This protein binds this small molecule.
Small molecule (SMILES): CC(=O)N[C@H]1[C@H](O[C@H]2[C@H](O)[C@@H](NC(C)=O)CO[C@@H]2CO)O[C@H](CO)[C@@H](O[C@@H]2O[C@H](CO)[C@@H](O)[C@H](O)[C@@H]2O)[C@@H]1O

Binding-site contacts:
Ligand atom C5 contacts residue ASN149 of chain 1.A at 3.1 Å.
Ligand atom N2 contacts residue ASN149 of chain 1.A at 2.9 Å (h-bond).
Ligand atom C7 contacts residue SER211 of chain 1.A at 4.1 Å.
Ligand atom C2 contacts residue ILE194 of chain 1.A at 3.9 Å (hydrophobic).
Ligand atom O3 contacts residue LYS192 of chain 1.A at 3.3 Å.
Ligand atom C1 contacts residue ASN149 of chain 1.A at 1.4 Å.
Ligand atom C1 contacts residue ILE194 of chain 1.A at 4.0 Å (hydrophobic).
Ligand atom O6 contacts residue LYS192 of chain 1.A at 3.8 Å.
Ligand atom N2 contacts residue LYS192 of chain 1.A at 4.2 Å.
Ligand atom O7 contacts residue ILE194 of chain 1.A at 3.5 Å.
Ligand atom N2 contacts residue LYS213 of chain 1.A at 4.2 Å.
Ligand atom C7 contacts residue LYS196 of chain 1.A at 4.2 Å.
Ligand atom O5 contacts residue ILE194 of chain 1.A at 4.0 Å.
Ligand atom C4 contacts residue ILE194 of chain 1.A at 4.5 Å (hydrophobic).
Ligand atom C8 contacts residue LYS196 of chain 1.A at 4.1 Å.
Ligand atom C2 contacts residue ASN149 of chain 1.A at 2.5 Å.
Ligand atom O5 contacts residue ASN149 of chain 1.A at 2.4 Å (h-bond).
Ligand atom C7 contacts residue ASN149 of chain 1.A at 3.0 Å.
Ligand atom C3 contacts residue LYS192 of chain 1.A at 4.2 Å.
Ligand atom O7 contacts residue ASN149 of chain 1.A at 3.2 Å (h-bond).
Ligand atom C8 contacts residue ASP190 of chain 1.A at 4.3 Å.
Ligand atom C8 contacts residue LYS192 of chain 1.A at 4.5 Å.
Ligand atom C8 contacts residue ASN149 of chain 1.A at 4.0 Å.
Ligand atom C7 contacts residue ILE194 of chain 1.A at 4.5 Å (hydrophobic).
Ligand atom C3 contacts residue SER211 of chain 1.A at 4.4 Å.
Ligand atom O4 contacts residue ILE194 of chain 1.A at 3.4 Å.
Ligand atom O7 contacts residue LYS192 of chain 1.A at 3.6 Å.
Ligand atom O7 contacts residue SER211 of chain 1.A at 3.0 Å (h-bond).
Ligand atom C3 contacts residue ASN149 of chain 1.A at 3.3 Å.
Ligand atom C4 contacts residue ASN149 of chain 1.A at 3.9 Å.
Ligand atom C8 contacts residue LYS213 of chain 1.A at 3.7 Å.
Ligand atom C6 contacts residue ASN149 of chain 1.A at 4.3 Å.
Ligand atom O3 contacts residue ILE194 of chain 1.A at 4.3 Å.
Ligand atom C7 contacts residue LYS192 of chain 1.A at 4.0 Å.
Ligand atom O7 contacts residue LYS196 of chain 1.A at 3.6 Å.
Ligand atom C8 contacts residue PHE212 of chain 1.A at 4.3 Å (hydrophobic).
Ligand atom C8 contacts residue SER211 of chain 1.A at 4.4 Å.

Sequence of chain 1.A:
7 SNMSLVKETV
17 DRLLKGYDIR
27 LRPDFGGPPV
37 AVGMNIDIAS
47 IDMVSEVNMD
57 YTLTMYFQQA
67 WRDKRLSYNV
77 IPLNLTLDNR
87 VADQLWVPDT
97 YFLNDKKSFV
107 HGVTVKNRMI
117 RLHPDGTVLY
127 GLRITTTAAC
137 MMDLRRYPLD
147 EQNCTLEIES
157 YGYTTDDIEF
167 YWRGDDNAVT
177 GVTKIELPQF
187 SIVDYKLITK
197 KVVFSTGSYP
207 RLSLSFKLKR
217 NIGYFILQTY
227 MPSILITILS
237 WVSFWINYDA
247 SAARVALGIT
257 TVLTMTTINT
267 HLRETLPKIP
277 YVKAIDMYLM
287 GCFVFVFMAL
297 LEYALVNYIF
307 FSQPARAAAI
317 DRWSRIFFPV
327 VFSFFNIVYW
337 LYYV